Sequence of chain 2.B:
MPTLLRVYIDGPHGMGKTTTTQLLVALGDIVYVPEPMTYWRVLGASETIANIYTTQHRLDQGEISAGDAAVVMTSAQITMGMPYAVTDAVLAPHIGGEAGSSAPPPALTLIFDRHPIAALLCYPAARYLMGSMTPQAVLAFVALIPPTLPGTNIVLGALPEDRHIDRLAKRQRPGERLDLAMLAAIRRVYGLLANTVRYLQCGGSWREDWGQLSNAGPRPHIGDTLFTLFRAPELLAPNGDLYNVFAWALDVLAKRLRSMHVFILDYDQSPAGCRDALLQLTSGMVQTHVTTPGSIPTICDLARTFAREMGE

Binding-site contacts:
Ligand atom O2 contacts residue ILE55 of chain 2.B at 3.6 Å.
Ligand atom O4' contacts residue ILE52 of chain 2.B at 3.9 Å.
Ligand atom N1 contacts residue TYR127 of chain 2.B at 3.9 Å.
Ligand atom BR contacts residue TYR87 of chain 2.B at 3.3 Å.
Ligand atom C5B contacts residue ALA123 of chain 2.B at 3.9 Å (hydrophobic).
Ligand atom C2' contacts residue HIS13 of chain 2.B at 3.7 Å.
Ligand atom C6 contacts residue MET83 of chain 2.B at 3.8 Å (hydrophobic).
Ligand atom O5' contacts residue GLU38 of chain 2.B at 3.1 Å (salt-bridge).
Ligand atom N3 contacts residue MET83 of chain 2.B at 3.7 Å.
Ligand atom BR contacts residue ARG118 of chain 2.B at 3.9 Å.
Ligand atom O4 contacts residue ALA122 of chain 2.B at 3.8 Å.
Ligand atom C6 contacts residue TYR127 of chain 2.B at 3.9 Å (hydrophobic).
Ligand atom C4' contacts residue ARG177 of chain 2.B at 3.8 Å.
Ligand atom O4' contacts residue MET83 of chain 2.B at 3.7 Å.
Ligand atom N1 contacts residue MET83 of chain 2.B at 3.6 Å.
Ligand atom C5 contacts residue TYR127 of chain 2.B at 3.6 Å (hydrophobic).
Ligand atom C4 contacts residue TYR127 of chain 2.B at 3.4 Å (hydrophobic).
Ligand atom O3' contacts residue HIS13 of chain 2.B at 3.7 Å.
Ligand atom C4 contacts residue GLN80 of chain 2.B at 3.8 Å.
Ligand atom C2 contacts residue MET83 of chain 2.B at 3.7 Å (hydrophobic).
Ligand atom O4 contacts residue GLN80 of chain 2.B at 3.0 Å (h-bond).
Ligand atom C3' contacts residue TYR56 of chain 2.B at 3.8 Å (hydrophobic).
Ligand atom BR contacts residue ALA122 of chain 2.B at 3.6 Å.
Ligand atom C2 contacts residue TYR127 of chain 2.B at 3.4 Å (hydrophobic).
Ligand atom O3' contacts residue TYR56 of chain 2.B at 2.6 Å (h-bond).
Ligand atom O5' contacts residue TRP43 of chain 2.B at 3.8 Å.
Ligand atom O4 contacts residue ALA123 of chain 2.B at 3.7 Å.
Ligand atom C5' contacts residue ARG177 of chain 2.B at 3.2 Å.
Ligand atom C5A contacts residue TRP43 of chain 2.B at 3.9 Å (hydrophobic).
Ligand atom O4 contacts residue TYR127 of chain 2.B at 3.4 Å.
Ligand atom C5A contacts residue ARG118 of chain 2.B at 3.8 Å.
Ligand atom C3' contacts residue HIS13 of chain 2.B at 3.7 Å.
Ligand atom C5B contacts residue ALA122 of chain 2.B at 3.8 Å (hydrophobic).
Ligand atom O3' contacts residue GLU180 of chain 2.B at 3.1 Å (salt-bridge).
Ligand atom C3' contacts residue GLU180 of chain 2.B at 3.8 Å.
Ligand atom N3 contacts residue TYR127 of chain 2.B at 3.4 Å.
Ligand atom C2' contacts residue TYR127 of chain 2.B at 3.8 Å (hydrophobic).
Ligand atom C5 contacts residue MET83 of chain 2.B at 3.9 Å (hydrophobic).
Ligand atom O2 contacts residue TYR127 of chain 2.B at 3.4 Å.
Ligand atom N3 contacts residue GLN80 of chain 2.B at 3.1 Å (h-bond).

This protein binds this small molecule.
Small molecule (SMILES): O=c1[nH]c(=O)n([C@H]2C[C@H](O)[C@@H](CO)O2)cc1/C=C/Br